Sequence of chain 25.B:
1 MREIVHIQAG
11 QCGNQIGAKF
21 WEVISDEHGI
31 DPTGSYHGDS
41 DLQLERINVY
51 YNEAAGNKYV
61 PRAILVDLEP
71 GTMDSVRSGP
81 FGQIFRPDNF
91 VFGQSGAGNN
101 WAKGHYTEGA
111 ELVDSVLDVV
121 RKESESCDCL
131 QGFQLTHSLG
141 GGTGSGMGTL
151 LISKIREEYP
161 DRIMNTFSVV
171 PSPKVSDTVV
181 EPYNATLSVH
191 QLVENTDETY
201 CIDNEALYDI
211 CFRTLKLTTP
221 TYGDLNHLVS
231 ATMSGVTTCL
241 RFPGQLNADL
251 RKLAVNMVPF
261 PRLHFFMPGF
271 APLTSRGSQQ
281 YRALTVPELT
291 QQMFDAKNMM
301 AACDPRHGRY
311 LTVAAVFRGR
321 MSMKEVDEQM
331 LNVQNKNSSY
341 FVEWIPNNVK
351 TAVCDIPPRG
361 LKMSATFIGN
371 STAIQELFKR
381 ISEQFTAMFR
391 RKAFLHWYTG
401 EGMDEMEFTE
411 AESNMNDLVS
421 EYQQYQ

Sequence of chain 3.A:
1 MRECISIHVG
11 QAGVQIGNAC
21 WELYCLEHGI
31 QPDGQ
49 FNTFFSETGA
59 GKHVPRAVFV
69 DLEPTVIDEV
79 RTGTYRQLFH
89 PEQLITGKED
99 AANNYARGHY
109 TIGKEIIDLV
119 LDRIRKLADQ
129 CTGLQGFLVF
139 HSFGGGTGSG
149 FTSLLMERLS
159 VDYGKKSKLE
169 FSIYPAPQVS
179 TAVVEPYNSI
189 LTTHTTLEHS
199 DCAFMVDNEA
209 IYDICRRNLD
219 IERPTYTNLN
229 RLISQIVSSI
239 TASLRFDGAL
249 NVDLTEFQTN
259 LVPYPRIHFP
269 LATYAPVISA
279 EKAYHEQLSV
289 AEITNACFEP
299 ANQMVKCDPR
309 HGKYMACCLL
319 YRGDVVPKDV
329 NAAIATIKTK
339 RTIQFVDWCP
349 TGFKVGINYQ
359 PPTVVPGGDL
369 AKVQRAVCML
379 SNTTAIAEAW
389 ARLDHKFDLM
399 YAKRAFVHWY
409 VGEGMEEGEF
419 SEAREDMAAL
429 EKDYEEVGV

This small molecule binds to this protein.
Small molecule (SMILES): CC[C@H](/C=C(/C)[C@@H]1C[C@@H](OC)C[C@H](O)C(C)(C)[C@@]2(O)O[C@@H](C[C@@H](OC)[C@H](O)C(=O)O1)C[C@@H](OC)[C@H]2O)CO

Binding-site contacts:
Ligand atom O8 contacts residue ASP120 of chain 3.A at 2.8 Å.
Ligand atom C27 contacts residue VAL333 of chain 25.B at 3.8 Å (hydrophobic).
Ligand atom O7 contacts residue LYS297 of chain 25.B at 3.7 Å.
Ligand atom O24 contacts residue TYR310 of chain 25.B at 2.8 Å (h-bond).
Ligand atom C22 contacts residue TYR340 of chain 25.B at 4.1 Å (hydrophobic).
Ligand atom C6 contacts residue ASP120 of chain 3.A at 2.5 Å.
Ligand atom C1 contacts residue PHE294 of chain 25.B at 4.1 Å (hydrophobic).
Ligand atom O24 contacts residue PRO305 of chain 25.B at 4.1 Å.
Ligand atom C26 contacts residue TYR310 of chain 25.B at 3.8 Å (hydrophobic).
Ligand atom C16 contacts residue ARG306 of chain 25.B at 3.6 Å.
Ligand atom C5 contacts residue LYS297 of chain 25.B at 3.7 Å.
Ligand atom C7 contacts residue LYS297 of chain 25.B at 3.5 Å.
Ligand atom O1 contacts residue ASP295 of chain 25.B at 3.7 Å.
Ligand atom C1 contacts residue ASP295 of chain 25.B at 4.0 Å.
Ligand atom C20 contacts residue PHE294 of chain 25.B at 3.9 Å (hydrophobic).
Ligand atom O1 contacts residue PHE294 of chain 25.B at 3.3 Å (h-bond).
Ligand atom O7 contacts residue ARG121 of chain 3.A at 3.4 Å (salt-bridge).
Ligand atom C27 contacts residue PHE294 of chain 25.B at 4.1 Å (hydrophobic).
Ligand atom C17 contacts residue ARG121 of chain 3.A at 2.6 Å.
Ligand atom C7 contacts residue ASP120 of chain 3.A at 3.2 Å.
Ligand atom C8 contacts residue ASP120 of chain 3.A at 3.7 Å.
Ligand atom O91 contacts residue ASP295 of chain 25.B at 3.6 Å.
Ligand atom C17 contacts residue ASP120 of chain 3.A at 3.8 Å.
Ligand atom C24 contacts residue TYR310 of chain 25.B at 3.6 Å (hydrophobic).
Ligand atom O3 contacts residue ARG306 of chain 25.B at 3.2 Å (salt-bridge).
Ligand atom O2 contacts residue ARG306 of chain 25.B at 3.7 Å.
Ligand atom O24 contacts residue PHE294 of chain 25.B at 2.9 Å (h-bond).
Ligand atom C24 contacts residue PHE294 of chain 25.B at 3.5 Å (hydrophobic).
Ligand atom O2 contacts residue ALA296 of chain 25.B at 3.7 Å.
Ligand atom C5 contacts residue ASP120 of chain 3.A at 3.9 Å.
Ligand atom C26 contacts residue PHE294 of chain 25.B at 3.9 Å (hydrophobic).
Ligand atom O7 contacts residue ASP120 of chain 3.A at 3.0 Å (salt-bridge).
Ligand atom O2 contacts residue ASP295 of chain 25.B at 2.8 Å (salt-bridge).
Ligand atom C19 contacts residue ASP127 of chain 3.A at 4.0 Å.
Ligand atom C27 contacts residue PHE341 of chain 25.B at 4.0 Å (hydrophobic).
Ligand atom C2 contacts residue ASP295 of chain 25.B at 3.4 Å.
Ligand atom C4 contacts residue LYS297 of chain 25.B at 4.1 Å.
Ligand atom O1 contacts residue ALA296 of chain 25.B at 3.3 Å (h-bond).
Ligand atom C23 contacts residue PHE294 of chain 25.B at 3.6 Å (hydrophobic).
Ligand atom C6 contacts residue LYS297 of chain 25.B at 2.9 Å.